Binding-site contacts:
Ligand atom C6 contacts residue ASN315 of chain 54.K at 4.5 Å.
Ligand atom C3 contacts residue ASN315 of chain 54.K at 3.8 Å.
Ligand atom C2 contacts residue ASN315 of chain 54.K at 2.5 Å.
Ligand atom O5 contacts residue VAL314 of chain 54.K at 3.8 Å.
Ligand atom C4 contacts residue ASN315 of chain 54.K at 4.3 Å.
Ligand atom C6 contacts residue THR313 of chain 54.K at 4.5 Å.
Ligand atom O7 contacts residue ASN315 of chain 54.K at 4.2 Å.
Ligand atom O5 contacts residue ASN315 of chain 54.K at 2.4 Å (h-bond).
Ligand atom C7 contacts residue ASN315 of chain 54.K at 3.3 Å.
Ligand atom C8 contacts residue ASN315 of chain 54.K at 3.5 Å.
Ligand atom N2 contacts residue ASN315 of chain 54.K at 2.8 Å (h-bond).
Ligand atom C5 contacts residue ASN315 of chain 54.K at 3.7 Å.
Ligand atom C8 contacts residue ILE281 of chain 54.K at 4.5 Å (hydrophobic).
Ligand atom C1 contacts residue VAL314 of chain 54.K at 4.4 Å (hydrophobic).
Ligand atom C1 contacts residue ASN315 of chain 54.K at 1.4 Å.
Ligand atom O5 contacts residue THR313 of chain 54.K at 4.3 Å.

Sequence of chain 54.K:
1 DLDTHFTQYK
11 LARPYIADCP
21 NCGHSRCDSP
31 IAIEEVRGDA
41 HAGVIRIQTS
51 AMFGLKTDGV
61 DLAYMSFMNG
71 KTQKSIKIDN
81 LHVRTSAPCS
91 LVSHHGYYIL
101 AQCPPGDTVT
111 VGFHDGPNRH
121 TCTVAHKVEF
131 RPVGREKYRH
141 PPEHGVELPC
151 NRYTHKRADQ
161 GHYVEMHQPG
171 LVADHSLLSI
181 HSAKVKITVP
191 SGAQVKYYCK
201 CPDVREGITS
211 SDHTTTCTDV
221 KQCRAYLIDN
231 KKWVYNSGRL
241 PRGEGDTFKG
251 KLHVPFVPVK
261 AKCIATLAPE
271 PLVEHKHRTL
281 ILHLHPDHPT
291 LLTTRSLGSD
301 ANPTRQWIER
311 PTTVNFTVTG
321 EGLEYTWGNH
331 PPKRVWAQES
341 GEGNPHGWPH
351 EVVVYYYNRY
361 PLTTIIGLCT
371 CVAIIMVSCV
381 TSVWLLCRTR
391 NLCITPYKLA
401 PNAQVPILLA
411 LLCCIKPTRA

This protein binds this small molecule.
Small molecule (SMILES): CC(=O)N[C@@H]1[C@@H](O)[C@H](O)[C@@H](CO)O[C@H]1O